Binding-site contacts:
Ligand atom C1 contacts residue ASN61 of chain 1.C at 1.4 Å.
Ligand atom C3 contacts residue ASN61 of chain 1.C at 3.8 Å.
Ligand atom O5 contacts residue ASN61 of chain 1.C at 2.4 Å (h-bond).
Ligand atom C7 contacts residue ASN61 of chain 1.C at 3.0 Å.
Ligand atom C5 contacts residue ASN61 of chain 1.C at 3.7 Å.
Ligand atom O5 contacts residue TYR28 of chain 1.C at 3.4 Å.
Ligand atom C4 contacts residue ASN61 of chain 1.C at 4.2 Å.
Ligand atom O6 contacts residue TYR28 of chain 1.C at 3.5 Å.
Ligand atom C2 contacts residue ASN61 of chain 1.C at 2.5 Å.
Ligand atom C1 contacts residue TYR28 of chain 1.C at 4.0 Å (hydrophobic).
Ligand atom O7 contacts residue ASN61 of chain 1.C at 2.8 Å (h-bond).
Ligand atom C6 contacts residue TYR28 of chain 1.C at 4.4 Å (hydrophobic).
Ligand atom N2 contacts residue ASN61 of chain 1.C at 2.9 Å (h-bond).
Ligand atom C8 contacts residue ASN61 of chain 1.C at 4.3 Å.

The small molecule below binds the protein below.
Small molecule (SMILES): CC(=O)N[C@@H]1[C@@H](O)[C@H](O)[C@@H](CO)O[C@H]1O

Sequence of chain 1.C:
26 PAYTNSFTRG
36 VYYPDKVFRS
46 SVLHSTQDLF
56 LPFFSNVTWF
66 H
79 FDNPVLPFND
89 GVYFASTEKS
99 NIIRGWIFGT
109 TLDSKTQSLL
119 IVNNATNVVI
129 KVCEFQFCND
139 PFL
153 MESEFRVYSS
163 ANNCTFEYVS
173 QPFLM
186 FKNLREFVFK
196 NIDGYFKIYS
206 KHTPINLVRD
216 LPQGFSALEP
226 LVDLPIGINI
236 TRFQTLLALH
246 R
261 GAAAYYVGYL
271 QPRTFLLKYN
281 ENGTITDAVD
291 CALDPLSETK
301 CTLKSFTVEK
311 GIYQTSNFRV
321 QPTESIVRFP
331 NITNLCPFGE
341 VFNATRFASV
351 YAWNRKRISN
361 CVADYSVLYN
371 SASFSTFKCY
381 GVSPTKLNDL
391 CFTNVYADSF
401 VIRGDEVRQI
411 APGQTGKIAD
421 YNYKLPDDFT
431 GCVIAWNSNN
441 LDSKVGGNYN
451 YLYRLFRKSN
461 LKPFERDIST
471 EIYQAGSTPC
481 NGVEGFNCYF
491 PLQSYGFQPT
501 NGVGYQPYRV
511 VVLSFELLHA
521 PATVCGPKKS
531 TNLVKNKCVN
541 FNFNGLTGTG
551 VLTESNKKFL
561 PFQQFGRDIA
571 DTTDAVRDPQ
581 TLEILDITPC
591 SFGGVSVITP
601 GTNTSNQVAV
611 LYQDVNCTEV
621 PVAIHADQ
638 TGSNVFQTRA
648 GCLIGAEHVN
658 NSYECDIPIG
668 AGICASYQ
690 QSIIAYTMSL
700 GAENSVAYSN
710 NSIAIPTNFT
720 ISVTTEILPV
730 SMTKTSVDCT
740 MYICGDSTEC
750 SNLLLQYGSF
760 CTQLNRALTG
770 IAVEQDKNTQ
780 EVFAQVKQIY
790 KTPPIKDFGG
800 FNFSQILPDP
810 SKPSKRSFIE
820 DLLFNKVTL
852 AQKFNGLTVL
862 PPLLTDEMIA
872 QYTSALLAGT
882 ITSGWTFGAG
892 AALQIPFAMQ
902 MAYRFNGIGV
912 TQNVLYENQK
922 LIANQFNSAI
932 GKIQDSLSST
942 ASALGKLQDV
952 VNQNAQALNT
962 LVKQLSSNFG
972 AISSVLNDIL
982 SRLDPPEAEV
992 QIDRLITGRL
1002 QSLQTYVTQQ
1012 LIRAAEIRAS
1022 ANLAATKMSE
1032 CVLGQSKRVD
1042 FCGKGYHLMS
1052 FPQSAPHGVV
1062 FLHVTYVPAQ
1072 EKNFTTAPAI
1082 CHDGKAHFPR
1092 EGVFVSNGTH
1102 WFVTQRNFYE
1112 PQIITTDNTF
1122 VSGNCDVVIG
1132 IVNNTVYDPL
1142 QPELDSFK